Binding-site contacts:
Ligand atom N2 contacts residue ASN60 of chain 1.A at 4.4 Å.
Ligand atom C4 contacts residue GLU59 of chain 1.A at 4.3 Å.
Ligand atom O7 contacts residue SER63 of chain 1.A at 4.0 Å.
Ligand atom O8 contacts residue GLU59 of chain 1.A at 4.4 Å.
Ligand atom O7 contacts residue GLU59 of chain 1.A at 3.7 Å.
Ligand atom O6 contacts residue LYS56 of chain 1.A at 4.1 Å.
Ligand atom O6 contacts residue TRP57 of chain 1.A at 4.5 Å.
Ligand atom O7 contacts residue ASN60 of chain 1.A at 3.1 Å (h-bond).
Ligand atom O5 contacts residue SER63 of chain 1.A at 2.3 Å (h-bond).
Ligand atom C6 contacts residue GLU59 of chain 1.A at 4.0 Å.
Ligand atom C2 contacts residue SER63 of chain 1.A at 2.4 Å.
Ligand atom C7 contacts residue ASN60 of chain 1.A at 3.9 Å.
Ligand atom C5 contacts residue GLU59 of chain 1.A at 4.3 Å.
Ligand atom C1 contacts residue GLU59 of chain 1.A at 4.3 Å.
Ligand atom O5 contacts residue GLU59 of chain 1.A at 3.3 Å (salt-bridge).
Ligand atom O3 contacts residue GLU59 of chain 1.A at 4.4 Å.
Ligand atom C5 contacts residue TYR50 of chain 1.A at 3.4 Å (hydrophobic).
Ligand atom C1 contacts residue SER63 of chain 1.A at 1.4 Å.
Ligand atom C6 contacts residue TRP57 of chain 1.A at 3.9 Å (hydrophobic).
Ligand atom N2 contacts residue SER63 of chain 1.A at 2.8 Å (h-bond).
Ligand atom C4 contacts residue SER63 of chain 1.A at 4.2 Å.
Ligand atom C5 contacts residue SER63 of chain 1.A at 3.6 Å.
Ligand atom C7 contacts residue SER63 of chain 1.A at 3.6 Å.
Ligand atom C1 contacts residue TYR50 of chain 1.A at 4.4 Å (hydrophobic).
Ligand atom C1 contacts residue ASN60 of chain 1.A at 4.5 Å.
Ligand atom C2 contacts residue GLU59 of chain 1.A at 4.2 Å.
Ligand atom O5 contacts residue TYR50 of chain 1.A at 3.9 Å.
Ligand atom C6 contacts residue TYR50 of chain 1.A at 3.6 Å (hydrophobic).
Ligand atom C3 contacts residue SER63 of chain 1.A at 3.8 Å.
Ligand atom O5 contacts residue PRO58 of chain 1.A at 4.3 Å.
Ligand atom O6 contacts residue TYR50 of chain 1.A at 3.6 Å (h-bond).

Sequence of chain 1.A:
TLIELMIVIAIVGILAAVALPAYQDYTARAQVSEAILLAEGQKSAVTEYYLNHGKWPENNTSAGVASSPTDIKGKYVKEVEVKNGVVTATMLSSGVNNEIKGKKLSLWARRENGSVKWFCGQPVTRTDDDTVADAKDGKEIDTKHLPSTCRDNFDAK

A small-molecule ligand and the protein it binds are described below.
Small molecule (SMILES): CC(=O)N[C@H]1[C@H](O[C@H]2O[C@H](CO)[C@H](O)[C@H](O)[C@H]2O)[C@@H](NC(C)=O)CO[C@@H]1CO